The small molecule below binds the protein below.
Small molecule (SMILES): CC(=O)N[C@H]1[C@H](O[C@H]2[C@H](O)[C@@H](NC(C)=O)CO[C@@H]2CO[C@@H]2O[C@@H](C)[C@@H](O)[C@@H](O)[C@@H]2O)O[C@H](CO)[C@@H](O)[C@@H]1O

Sequence of chain 4.B:
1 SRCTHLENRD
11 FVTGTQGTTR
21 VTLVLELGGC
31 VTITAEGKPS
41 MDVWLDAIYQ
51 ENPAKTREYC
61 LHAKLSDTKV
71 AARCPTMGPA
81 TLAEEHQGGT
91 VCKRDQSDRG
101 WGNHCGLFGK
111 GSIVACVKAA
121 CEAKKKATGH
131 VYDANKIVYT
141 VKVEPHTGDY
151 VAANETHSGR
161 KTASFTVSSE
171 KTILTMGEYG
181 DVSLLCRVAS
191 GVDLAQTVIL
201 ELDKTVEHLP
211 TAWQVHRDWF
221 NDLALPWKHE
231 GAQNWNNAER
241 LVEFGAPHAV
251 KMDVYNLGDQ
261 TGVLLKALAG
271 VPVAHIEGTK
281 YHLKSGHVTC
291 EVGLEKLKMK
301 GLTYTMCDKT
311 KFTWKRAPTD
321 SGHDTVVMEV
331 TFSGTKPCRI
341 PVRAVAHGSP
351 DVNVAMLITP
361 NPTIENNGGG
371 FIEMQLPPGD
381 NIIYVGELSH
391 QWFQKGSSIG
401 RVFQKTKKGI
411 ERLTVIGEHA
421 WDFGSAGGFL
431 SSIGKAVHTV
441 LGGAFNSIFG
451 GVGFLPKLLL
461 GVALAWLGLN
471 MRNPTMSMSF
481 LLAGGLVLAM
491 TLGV

Sequence of chain 4.A:
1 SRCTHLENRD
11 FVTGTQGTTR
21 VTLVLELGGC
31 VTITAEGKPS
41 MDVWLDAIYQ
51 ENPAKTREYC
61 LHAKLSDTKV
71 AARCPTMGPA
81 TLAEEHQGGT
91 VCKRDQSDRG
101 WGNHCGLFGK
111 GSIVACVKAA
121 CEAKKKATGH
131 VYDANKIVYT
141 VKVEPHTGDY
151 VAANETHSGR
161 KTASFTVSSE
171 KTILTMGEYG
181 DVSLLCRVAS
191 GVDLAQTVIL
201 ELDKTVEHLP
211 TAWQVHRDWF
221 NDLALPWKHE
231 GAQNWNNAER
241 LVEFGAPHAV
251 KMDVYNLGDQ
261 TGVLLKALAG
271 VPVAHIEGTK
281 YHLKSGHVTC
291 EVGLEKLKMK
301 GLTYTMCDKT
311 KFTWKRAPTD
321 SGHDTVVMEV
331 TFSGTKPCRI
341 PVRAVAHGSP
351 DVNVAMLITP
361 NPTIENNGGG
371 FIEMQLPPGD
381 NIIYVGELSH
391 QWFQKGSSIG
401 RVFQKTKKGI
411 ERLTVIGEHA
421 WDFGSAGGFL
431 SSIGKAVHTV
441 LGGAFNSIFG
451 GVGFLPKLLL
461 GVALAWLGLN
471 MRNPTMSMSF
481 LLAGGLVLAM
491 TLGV

Binding-site contacts:
Ligand atom C5 contacts residue ASN154 of chain 4.A at 3.6 Å.
Ligand atom C2 contacts residue ASN154 of chain 4.A at 2.4 Å.
Ligand atom C3 contacts residue ASN154 of chain 4.A at 3.8 Å.
Ligand atom C6 contacts residue HIS104 of chain 4.B at 3.5 Å.
Ligand atom O5 contacts residue ASN154 of chain 4.A at 2.3 Å (h-bond).
Ligand atom C5 contacts residue HIS104 of chain 4.B at 3.2 Å.
Ligand atom C4 contacts residue ASN154 of chain 4.A at 4.2 Å.
Ligand atom O7 contacts residue ASN154 of chain 4.A at 3.4 Å (h-bond).
Ligand atom C1 contacts residue HIS104 of chain 4.B at 3.7 Å.
Ligand atom C8 contacts residue HIS104 of chain 4.B at 4.5 Å.
Ligand atom N2 contacts residue ASN154 of chain 4.A at 2.9 Å (h-bond).
Ligand atom C1 contacts residue ASN154 of chain 4.A at 1.4 Å.
Ligand atom C6 contacts residue VAL250 of chain 4.B at 4.3 Å (hydrophobic).
Ligand atom C7 contacts residue ASN154 of chain 4.A at 3.4 Å.
Ligand atom O5 contacts residue HIS104 of chain 4.B at 3.1 Å.
Ligand atom C8 contacts residue ASN154 of chain 4.A at 3.7 Å.
Ligand atom C4 contacts residue HIS104 of chain 4.B at 4.5 Å.